This small molecule binds to this protein.
Small molecule (SMILES): CC/C(=C(\c1ccc(O)cc1)c1ccc(OCCN(C)C)cc1)c1ccccc1

Sequence of chain 1.A:
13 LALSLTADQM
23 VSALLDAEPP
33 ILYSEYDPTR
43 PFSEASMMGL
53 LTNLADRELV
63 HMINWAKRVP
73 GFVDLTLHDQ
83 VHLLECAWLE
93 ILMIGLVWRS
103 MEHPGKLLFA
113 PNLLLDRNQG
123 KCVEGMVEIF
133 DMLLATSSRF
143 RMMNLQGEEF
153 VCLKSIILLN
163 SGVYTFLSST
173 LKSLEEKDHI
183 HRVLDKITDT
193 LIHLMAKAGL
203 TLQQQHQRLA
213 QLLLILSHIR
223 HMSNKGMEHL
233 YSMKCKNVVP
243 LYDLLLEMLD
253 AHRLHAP

Binding-site contacts:
Ligand atom C10 contacts residue LEU135 of chain 1.A at 3.7 Å (hydrophobic).
Ligand atom C12 contacts residue MET128 of chain 1.A at 3.6 Å (hydrophobic).
Ligand atom O4 contacts residue GLU60 of chain 1.A at 2.4 Å (salt-bridge).
Ligand atom C13 contacts residue ILE131 of chain 1.A at 4.0 Å (hydrophobic).
Ligand atom C19 contacts residue MET50 of chain 1.A at 3.9 Å (hydrophobic).
Ligand atom C13 contacts residue GLY127 of chain 1.A at 3.8 Å.
Ligand atom C4 contacts residue LEU94 of chain 1.A at 4.0 Å (hydrophobic).
Ligand atom C4 contacts residue GLU60 of chain 1.A at 3.1 Å.
Ligand atom C12 contacts residue MET50 of chain 1.A at 4.0 Å (hydrophobic).
Ligand atom C14 contacts residue GLY127 of chain 1.A at 3.9 Å.
Ligand atom C9 contacts residue PHE111 of chain 1.A at 3.8 Å (hydrophobic).
Ligand atom C14 contacts residue GLY228 of chain 1.A at 4.0 Å.
Ligand atom O20 contacts residue THR54 of chain 1.A at 4.0 Å.
Ligand atom C9 contacts residue MET128 of chain 1.A at 4.0 Å (hydrophobic).
Ligand atom C21 contacts residue ALA57 of chain 1.A at 3.3 Å (hydrophobic).
Ligand atom C23 contacts residue TRP90 of chain 1.A at 3.7 Å (hydrophobic).
Ligand atom C22 contacts residue ALA57 of chain 1.A at 3.5 Å (hydrophobic).
Ligand atom N24 contacts residue ASP58 of chain 1.A at 3.8 Å.
Ligand atom C10 contacts residue MET128 of chain 1.A at 3.5 Å (hydrophobic).
Ligand atom C22 contacts residue LEU91 of chain 1.A at 4.0 Å (hydrophobic).
Ligand atom C2 contacts residue ALA57 of chain 1.A at 3.9 Å (hydrophobic).
Ligand atom C25 contacts residue ASP58 of chain 1.A at 3.2 Å.
Ligand atom C15 contacts residue LEU232 of chain 1.A at 3.8 Å (hydrophobic).
Ligand atom C20 contacts residue ALA57 of chain 1.A at 4.0 Å (hydrophobic).
Ligand atom C13 contacts residue MET50 of chain 1.A at 3.8 Å (hydrophobic).
Ligand atom C13 contacts residue GLU126 of chain 1.A at 3.9 Å.
Ligand atom C19 contacts residue LEU232 of chain 1.A at 3.8 Å (hydrophobic).
Ligand atom C13 contacts residue MET128 of chain 1.A at 3.5 Å (hydrophobic).
Ligand atom C18 contacts residue LEU53 of chain 1.A at 3.9 Å (hydrophobic).
Ligand atom C15 contacts residue GLY228 of chain 1.A at 3.6 Å.
Ligand atom C9 contacts residue LEU53 of chain 1.A at 3.9 Å (hydrophobic).
Ligand atom O4 contacts residue LEU94 of chain 1.A at 3.9 Å.
Ligand atom C19 contacts residue THR54 of chain 1.A at 3.7 Å.
Ligand atom C4 contacts residue ARG101 of chain 1.A at 4.0 Å.
Ligand atom C3 contacts residue GLU60 of chain 1.A at 3.1 Å.
Ligand atom O4 contacts residue ARG101 of chain 1.A at 3.0 Å (salt-bridge).
Ligand atom C5 contacts residue LEU94 of chain 1.A at 3.7 Å (hydrophobic).
Ligand atom C21 contacts residue TRP90 of chain 1.A at 3.8 Å (hydrophobic).
Ligand atom C20 contacts residue LEU232 of chain 1.A at 4.0 Å (hydrophobic).
Ligand atom C2 contacts residue LEU53 of chain 1.A at 3.6 Å (hydrophobic).